Sequence of chain 1.D:
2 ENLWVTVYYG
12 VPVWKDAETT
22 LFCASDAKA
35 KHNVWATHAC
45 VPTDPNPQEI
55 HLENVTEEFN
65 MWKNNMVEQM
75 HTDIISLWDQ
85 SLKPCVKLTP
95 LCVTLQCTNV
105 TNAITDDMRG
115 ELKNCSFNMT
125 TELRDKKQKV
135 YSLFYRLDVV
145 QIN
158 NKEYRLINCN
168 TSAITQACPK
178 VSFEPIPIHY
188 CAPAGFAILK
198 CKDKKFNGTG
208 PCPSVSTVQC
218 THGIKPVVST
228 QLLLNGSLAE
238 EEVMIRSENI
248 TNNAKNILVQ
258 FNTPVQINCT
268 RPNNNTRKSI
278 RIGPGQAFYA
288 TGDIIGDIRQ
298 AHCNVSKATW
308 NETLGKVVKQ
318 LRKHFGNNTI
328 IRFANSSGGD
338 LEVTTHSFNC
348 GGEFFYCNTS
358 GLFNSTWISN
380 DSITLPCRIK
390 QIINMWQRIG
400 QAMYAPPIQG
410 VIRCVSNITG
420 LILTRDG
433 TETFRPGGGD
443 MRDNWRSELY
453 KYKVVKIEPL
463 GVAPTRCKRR

The protein below binds the small molecule below.
Small molecule (SMILES): CC(=O)N[C@H]1[C@H](O[C@H]2[C@H](O)[C@@H](NC(C)=O)CO[C@@H]2CO)O[C@H](CO)[C@@H](O)[C@@H]1O

Binding-site contacts:
Ligand atom O5 contacts residue ASN271 of chain 1.D at 2.3 Å (h-bond).
Ligand atom O7 contacts residue ASN271 of chain 1.D at 3.5 Å (h-bond).
Ligand atom C6 contacts residue ILE292 of chain 1.D at 4.4 Å (hydrophobic).
Ligand atom C1 contacts residue ASN271 of chain 1.D at 1.4 Å.
Ligand atom C8 contacts residue VAL410 of chain 1.D at 3.7 Å (hydrophobic).
Ligand atom O6 contacts residue ILE292 of chain 1.D at 3.2 Å.
Ligand atom O6 contacts residue THR273 of chain 1.D at 4.4 Å.
Ligand atom C4 contacts residue ASN271 of chain 1.D at 4.2 Å.
Ligand atom C5 contacts residue ASN271 of chain 1.D at 3.6 Å.
Ligand atom C2 contacts residue ASN271 of chain 1.D at 2.5 Å.
Ligand atom O5 contacts residue ILE292 of chain 1.D at 3.6 Å.
Ligand atom C7 contacts residue VAL410 of chain 1.D at 4.4 Å (hydrophobic).
Ligand atom C3 contacts residue ASN271 of chain 1.D at 3.8 Å.
Ligand atom C7 contacts residue ASN271 of chain 1.D at 3.4 Å.
Ligand atom C1 contacts residue ILE292 of chain 1.D at 4.1 Å (hydrophobic).
Ligand atom N2 contacts residue ASN271 of chain 1.D at 2.9 Å (h-bond).